Binding-site contacts:
Ligand atom CA contacts residue THR360 of chain 1.D at 4.0 Å.
Ligand atom N contacts residue ASP362 of chain 1.D at 3.3 Å (salt-bridge).
Ligand atom O contacts residue LYS351 of chain 1.D at 3.9 Å.
Ligand atom C contacts residue LYS351 of chain 1.D at 3.9 Å.
Ligand atom CA contacts residue TRP299 of chain 1.D at 4.3 Å (hydrophobic).
Ligand atom N contacts residue TRP299 of chain 1.D at 3.9 Å.
Ligand atom OXT contacts residue TRP299 of chain 1.D at 3.7 Å.
Ligand atom OXT contacts residue LYS351 of chain 1.D at 3.0 Å.
Ligand atom O contacts residue THR360 of chain 1.D at 4.5 Å.
Ligand atom O contacts residue VAL358 of chain 1.D at 4.3 Å.
Ligand atom C contacts residue TRP299 of chain 1.D at 4.2 Å (hydrophobic).
Ligand atom CA contacts residue ASP362 of chain 1.D at 3.5 Å.
Ligand atom C contacts residue THR360 of chain 1.D at 4.5 Å.

Sequence of chain 1.D:
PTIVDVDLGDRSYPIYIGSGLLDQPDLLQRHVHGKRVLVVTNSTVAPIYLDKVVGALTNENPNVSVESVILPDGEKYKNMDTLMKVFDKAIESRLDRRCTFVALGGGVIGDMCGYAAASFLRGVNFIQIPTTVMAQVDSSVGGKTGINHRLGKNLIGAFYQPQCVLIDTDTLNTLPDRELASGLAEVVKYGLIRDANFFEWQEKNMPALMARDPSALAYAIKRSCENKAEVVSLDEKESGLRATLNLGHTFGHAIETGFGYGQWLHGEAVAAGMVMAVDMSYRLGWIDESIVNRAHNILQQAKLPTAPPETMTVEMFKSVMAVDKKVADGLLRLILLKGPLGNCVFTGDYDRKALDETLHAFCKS

This protein binds this small molecule.
Small molecule (SMILES): NCC(=O)O